A protein and the small-molecule ligand that binds it are described below.
Small molecule (SMILES): CC(=O)N[C@H]1[C@H](O[C@H]2[C@H](O)[C@@H](NC(C)=O)CO[C@@H]2CO)O[C@H](CO)[C@@H](O[C@@H]2O[C@H](CO)[C@@H](O)[C@H](O)[C@@H]2O)[C@@H]1O

Sequence of chain 1.E:
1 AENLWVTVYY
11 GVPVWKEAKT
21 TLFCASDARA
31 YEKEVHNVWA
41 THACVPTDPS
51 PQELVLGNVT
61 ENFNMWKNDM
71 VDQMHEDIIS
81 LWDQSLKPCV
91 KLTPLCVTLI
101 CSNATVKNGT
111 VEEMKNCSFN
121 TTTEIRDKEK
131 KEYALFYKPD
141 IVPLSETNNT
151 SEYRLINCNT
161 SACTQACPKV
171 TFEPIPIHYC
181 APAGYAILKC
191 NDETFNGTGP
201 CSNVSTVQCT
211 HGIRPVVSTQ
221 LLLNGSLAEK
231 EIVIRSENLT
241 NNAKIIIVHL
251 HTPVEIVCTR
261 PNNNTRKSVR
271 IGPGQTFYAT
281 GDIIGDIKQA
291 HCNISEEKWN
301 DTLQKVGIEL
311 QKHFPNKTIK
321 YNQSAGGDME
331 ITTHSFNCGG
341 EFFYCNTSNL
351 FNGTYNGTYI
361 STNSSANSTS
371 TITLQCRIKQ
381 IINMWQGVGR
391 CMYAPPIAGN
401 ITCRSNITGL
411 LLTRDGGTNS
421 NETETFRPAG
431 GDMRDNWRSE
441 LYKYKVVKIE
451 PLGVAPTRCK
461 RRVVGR

Binding-site contacts:
Ligand atom N2 contacts residue ASN352 of chain 1.E at 3.0 Å (h-bond).
Ligand atom O5 contacts residue NAG2 of chain 1.PA at 4.4 Å.
Ligand atom O5 contacts residue ASN352 of chain 1.E at 2.3 Å (h-bond).
Ligand atom C7 contacts residue SER348 of chain 1.E at 4.1 Å.
Ligand atom C1 contacts residue GLY353 of chain 1.E at 4.3 Å.
Ligand atom O7 contacts residue ASN352 of chain 1.E at 3.7 Å.
Ligand atom C6 contacts residue NAG2 of chain 1.PA at 4.2 Å.
Ligand atom C1 contacts residue ASN352 of chain 1.E at 1.4 Å.
Ligand atom C4 contacts residue ASN352 of chain 1.E at 4.3 Å.
Ligand atom C8 contacts residue SER348 of chain 1.E at 4.0 Å.
Ligand atom C5 contacts residue ASN352 of chain 1.E at 3.7 Å.
Ligand atom O7 contacts residue SER348 of chain 1.E at 3.9 Å.
Ligand atom C8 contacts residue GLN323 of chain 1.E at 3.6 Å.
Ligand atom C3 contacts residue ASN352 of chain 1.E at 3.8 Å.
Ligand atom C2 contacts residue ASN352 of chain 1.E at 2.5 Å.
Ligand atom C8 contacts residue NAG1 of chain 1.MA at 4.0 Å.
Ligand atom C8 contacts residue ASN352 of chain 1.E at 3.8 Å.
Ligand atom C7 contacts residue ASN352 of chain 1.E at 3.5 Å.